Binding-site contacts:
Ligand atom C2 contacts residue ASN709 of chain 1.B at 2.5 Å.
Ligand atom C7 contacts residue ASN709 of chain 1.B at 3.5 Å.
Ligand atom O7 contacts residue ASN709 of chain 1.B at 3.7 Å.
Ligand atom O7 contacts residue ASN710 of chain 1.B at 4.0 Å.
Ligand atom C4 contacts residue ASN709 of chain 1.B at 4.2 Å.
Ligand atom C5 contacts residue ASN709 of chain 1.B at 3.7 Å.
Ligand atom O5 contacts residue ASN709 of chain 1.B at 2.4 Å (h-bond).
Ligand atom C1 contacts residue ASN709 of chain 1.B at 1.4 Å.
Ligand atom C3 contacts residue ASN709 of chain 1.B at 3.8 Å.
Ligand atom N2 contacts residue ASN709 of chain 1.B at 2.9 Å (h-bond).
Ligand atom C8 contacts residue GLY1131 of chain 1.B at 3.3 Å.

A small-molecule ligand and the protein it binds are described below.
Small molecule (SMILES): CC(=O)N[C@H]1[C@H](O[C@H]2[C@H](O)[C@@H](NC(C)=O)CO[C@@H]2CO)O[C@H](CO)[C@@H](O[C@@H]2O[C@H](CO)[C@@H](O)[C@H](O)[C@@H]2O)[C@@H]1O

Sequence of chain 1.B:
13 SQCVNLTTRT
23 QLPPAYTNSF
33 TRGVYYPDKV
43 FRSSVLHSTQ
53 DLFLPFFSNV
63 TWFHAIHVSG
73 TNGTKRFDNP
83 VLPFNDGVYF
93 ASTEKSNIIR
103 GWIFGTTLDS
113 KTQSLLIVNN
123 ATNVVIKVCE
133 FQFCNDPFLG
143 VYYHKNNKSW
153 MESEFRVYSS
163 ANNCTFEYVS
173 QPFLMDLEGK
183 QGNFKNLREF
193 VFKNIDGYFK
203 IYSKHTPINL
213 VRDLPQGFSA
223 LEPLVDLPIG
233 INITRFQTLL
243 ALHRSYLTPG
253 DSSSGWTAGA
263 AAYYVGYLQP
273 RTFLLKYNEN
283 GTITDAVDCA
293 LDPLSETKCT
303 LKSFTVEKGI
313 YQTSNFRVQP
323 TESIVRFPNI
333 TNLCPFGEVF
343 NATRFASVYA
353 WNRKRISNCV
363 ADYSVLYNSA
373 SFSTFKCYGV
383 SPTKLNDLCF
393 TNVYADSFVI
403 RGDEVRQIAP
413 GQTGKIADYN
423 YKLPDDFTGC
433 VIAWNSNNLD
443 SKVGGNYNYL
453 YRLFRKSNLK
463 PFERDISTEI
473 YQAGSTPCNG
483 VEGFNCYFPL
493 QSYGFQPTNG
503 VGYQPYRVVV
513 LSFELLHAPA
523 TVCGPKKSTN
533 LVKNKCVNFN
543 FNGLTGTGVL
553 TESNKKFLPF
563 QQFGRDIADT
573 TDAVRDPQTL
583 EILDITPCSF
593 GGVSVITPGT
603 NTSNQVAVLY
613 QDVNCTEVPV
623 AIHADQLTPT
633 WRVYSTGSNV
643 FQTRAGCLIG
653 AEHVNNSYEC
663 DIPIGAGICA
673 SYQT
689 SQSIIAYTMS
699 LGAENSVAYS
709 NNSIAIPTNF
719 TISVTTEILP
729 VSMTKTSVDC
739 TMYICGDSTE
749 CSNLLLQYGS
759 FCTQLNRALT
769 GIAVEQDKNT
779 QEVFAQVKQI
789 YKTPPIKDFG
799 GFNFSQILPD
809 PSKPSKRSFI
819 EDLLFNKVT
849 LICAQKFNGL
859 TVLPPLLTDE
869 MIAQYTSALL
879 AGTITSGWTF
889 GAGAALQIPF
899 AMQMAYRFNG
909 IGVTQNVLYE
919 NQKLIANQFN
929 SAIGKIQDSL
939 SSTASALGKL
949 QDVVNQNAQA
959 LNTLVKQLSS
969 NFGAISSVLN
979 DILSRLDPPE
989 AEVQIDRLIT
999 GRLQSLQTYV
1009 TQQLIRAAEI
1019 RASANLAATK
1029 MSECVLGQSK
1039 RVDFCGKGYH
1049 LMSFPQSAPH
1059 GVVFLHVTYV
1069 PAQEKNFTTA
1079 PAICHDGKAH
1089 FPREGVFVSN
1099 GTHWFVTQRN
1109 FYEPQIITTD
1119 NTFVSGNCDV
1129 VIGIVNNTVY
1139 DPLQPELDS